Binding-site contacts:
Ligand atom N2 contacts residue ASP374 of chain 1.C at 4.5 Å.
Ligand atom C8 contacts residue ASP374 of chain 1.C at 3.5 Å.
Ligand atom C5 contacts residue ASN373 of chain 1.C at 3.7 Å.
Ligand atom O5 contacts residue ASN373 of chain 1.C at 2.4 Å (h-bond).
Ligand atom C1 contacts residue ASN373 of chain 1.C at 1.5 Å.
Ligand atom O7 contacts residue ASN373 of chain 1.C at 4.0 Å.
Ligand atom C3 contacts residue ASN373 of chain 1.C at 3.8 Å.
Ligand atom N2 contacts residue ASN373 of chain 1.C at 2.9 Å (h-bond).
Ligand atom C8 contacts residue ASN373 of chain 1.C at 3.9 Å.
Ligand atom C7 contacts residue ASN373 of chain 1.C at 3.7 Å.
Ligand atom C2 contacts residue ASN373 of chain 1.C at 2.5 Å.
Ligand atom C4 contacts residue ASN373 of chain 1.C at 4.2 Å.
Ligand atom C7 contacts residue ASP374 of chain 1.C at 3.8 Å.
Ligand atom O7 contacts residue ASP374 of chain 1.C at 3.7 Å.

Sequence of chain 1.C:
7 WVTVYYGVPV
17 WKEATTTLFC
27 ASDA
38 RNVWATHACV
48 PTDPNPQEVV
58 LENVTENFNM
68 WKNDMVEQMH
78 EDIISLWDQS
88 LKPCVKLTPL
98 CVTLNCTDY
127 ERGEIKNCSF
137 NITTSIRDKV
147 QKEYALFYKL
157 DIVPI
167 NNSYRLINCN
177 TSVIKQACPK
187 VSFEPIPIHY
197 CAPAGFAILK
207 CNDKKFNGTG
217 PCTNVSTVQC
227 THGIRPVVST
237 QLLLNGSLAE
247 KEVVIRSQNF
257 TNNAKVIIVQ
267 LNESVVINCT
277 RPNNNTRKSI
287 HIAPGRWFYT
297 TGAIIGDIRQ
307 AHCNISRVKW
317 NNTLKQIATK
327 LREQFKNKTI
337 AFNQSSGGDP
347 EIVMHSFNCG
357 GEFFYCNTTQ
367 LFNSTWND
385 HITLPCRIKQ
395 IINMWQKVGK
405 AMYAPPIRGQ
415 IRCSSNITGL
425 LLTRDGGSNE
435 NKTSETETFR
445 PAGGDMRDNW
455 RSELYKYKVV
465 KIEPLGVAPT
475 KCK

The small molecule below binds the protein below.
Small molecule (SMILES): CC(=O)N[C@@H]1[C@@H](O)[C@H](O)[C@@H](CO)O[C@H]1O